Binding-site contacts:
Ligand atom O4P contacts residue THR618 of chain 1.A at 3.0 Å (h-bond).
Ligand atom O6P contacts residue LYS833 of chain 1.A at 2.5 Å (salt-bridge).
Ligand atom O5' contacts residue THR615 of chain 1.A at 3.0 Å (h-bond).
Ligand atom P2 contacts residue THR615 of chain 1.A at 3.7 Å.
Ligand atom O5P contacts residue THR615 of chain 1.A at 3.2 Å (h-bond).
Ligand atom C2 contacts residue LYS833 of chain 1.A at 3.7 Å.
Ligand atom O5P contacts residue LYS614 of chain 1.A at 2.8 Å (salt-bridge).
Ligand atom N7 contacts residue LEU781 of chain 1.A at 3.5 Å.
Ligand atom P2 contacts residue GLY616 of chain 1.A at 3.5 Å.
Ligand atom N1 contacts residue CYS828 of chain 1.A at 3.8 Å.
Ligand atom O3P contacts residue LYS614 of chain 1.A at 2.9 Å (salt-bridge).
Ligand atom N6 contacts residue ALA619 of chain 1.A at 3.7 Å.
Ligand atom C5 contacts residue PHE816 of chain 1.A at 3.7 Å (hydrophobic).
Ligand atom C5' contacts residue LYS614 of chain 1.A at 3.6 Å.
Ligand atom O4' contacts residue GLY616 of chain 1.A at 3.4 Å.
Ligand atom P2 contacts residue LYS614 of chain 1.A at 3.8 Å.
Ligand atom N6 contacts residue TRP817 of chain 1.A at 3.2 Å (h-bond).
Ligand atom O5P contacts residue GLY616 of chain 1.A at 3.7 Å.
Ligand atom C2' contacts residue LYS833 of chain 1.A at 3.7 Å.
Ligand atom O6P contacts residue LYS614 of chain 1.A at 3.5 Å.
Ligand atom N7 contacts residue ARG782 of chain 1.A at 3.6 Å.
Ligand atom N1 contacts residue ALA619 of chain 1.A at 3.7 Å.
Ligand atom C6 contacts residue PHE816 of chain 1.A at 3.7 Å (hydrophobic).
Ligand atom P2 contacts residue THR617 of chain 1.A at 3.7 Å.
Ligand atom O5' contacts residue LYS614 of chain 1.A at 3.4 Å.
Ligand atom C5' contacts residue LYS833 of chain 1.A at 3.8 Å.
Ligand atom N3 contacts residue LYS833 of chain 1.A at 3.2 Å (salt-bridge).
Ligand atom O1P contacts residue TYR837 of chain 1.A at 3.5 Å.
Ligand atom C8 contacts residue ARG782 of chain 1.A at 3.5 Å.
Ligand atom O2P contacts residue ARG835 of chain 1.A at 3.2 Å (salt-bridge).
Ligand atom O2' contacts residue PHE816 of chain 1.A at 3.4 Å.
Ligand atom O5P contacts residue THR617 of chain 1.A at 3.0 Å (h-bond).
Ligand atom O4P contacts residue THR617 of chain 1.A at 2.7 Å (h-bond).
Ligand atom O5P contacts residue GLN613 of chain 1.A at 3.6 Å.
Ligand atom N6 contacts residue LEU781 of chain 1.A at 3.6 Å.
Ligand atom O4P contacts residue GLY616 of chain 1.A at 3.2 Å.
Ligand atom O5' contacts residue GLY616 of chain 1.A at 2.8 Å (h-bond).
Ligand atom O2P contacts residue LYS833 of chain 1.A at 3.7 Å.
Ligand atom C6 contacts residue ALA619 of chain 1.A at 3.6 Å (hydrophobic).
Ligand atom O3P contacts residue SER832 of chain 1.A at 3.1 Å (h-bond).

Sequence of chain 1.A:
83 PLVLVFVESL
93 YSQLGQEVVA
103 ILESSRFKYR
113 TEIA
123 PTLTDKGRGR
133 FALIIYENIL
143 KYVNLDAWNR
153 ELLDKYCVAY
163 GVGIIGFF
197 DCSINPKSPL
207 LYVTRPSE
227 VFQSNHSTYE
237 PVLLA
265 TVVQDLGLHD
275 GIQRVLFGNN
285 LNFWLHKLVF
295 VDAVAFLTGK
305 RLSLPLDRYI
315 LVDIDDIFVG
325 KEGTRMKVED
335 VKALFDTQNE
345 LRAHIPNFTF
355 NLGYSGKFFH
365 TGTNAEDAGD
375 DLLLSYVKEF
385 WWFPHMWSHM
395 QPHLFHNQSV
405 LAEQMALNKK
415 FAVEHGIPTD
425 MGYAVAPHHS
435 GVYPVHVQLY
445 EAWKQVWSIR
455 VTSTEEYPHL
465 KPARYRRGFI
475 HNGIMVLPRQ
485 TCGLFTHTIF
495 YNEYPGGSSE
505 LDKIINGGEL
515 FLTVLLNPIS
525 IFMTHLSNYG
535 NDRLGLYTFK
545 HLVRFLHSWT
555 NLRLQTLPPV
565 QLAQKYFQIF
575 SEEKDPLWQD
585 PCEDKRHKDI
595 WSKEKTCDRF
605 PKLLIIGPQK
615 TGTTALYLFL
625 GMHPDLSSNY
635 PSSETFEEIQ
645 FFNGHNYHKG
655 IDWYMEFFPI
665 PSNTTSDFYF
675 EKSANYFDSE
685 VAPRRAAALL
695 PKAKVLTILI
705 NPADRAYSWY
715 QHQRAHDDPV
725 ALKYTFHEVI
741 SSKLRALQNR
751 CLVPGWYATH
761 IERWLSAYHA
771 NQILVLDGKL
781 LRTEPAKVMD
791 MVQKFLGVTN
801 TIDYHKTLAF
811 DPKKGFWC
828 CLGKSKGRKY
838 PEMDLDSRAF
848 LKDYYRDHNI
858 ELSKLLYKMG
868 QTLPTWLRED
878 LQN

A small-molecule ligand and the protein it binds are described below.
Small molecule (SMILES): Nc1ncnc2c1ncn2[C@@H]1O[C@H](COP(=O)(O)O)[C@@H](OP(=O)(O)O)[C@H]1O